Binding-site contacts:
Ligand atom N1 contacts residue TRP56 of chain 1.C at 3.5 Å.
Ligand atom CAJ contacts residue HIS200 of chain 1.C at 3.4 Å.
Ligand atom N2 contacts residue GLN57 of chain 1.C at 3.4 Å (h-bond).
Ligand atom C2 contacts residue TRP56 of chain 1.C at 3.6 Å (hydrophobic).
Ligand atom C2 contacts residue GLN57 of chain 1.C at 3.9 Å.
Ligand atom N7 contacts residue TRP56 of chain 1.C at 3.5 Å.
Ligand atom N1 contacts residue TRP102 of chain 1.C at 3.9 Å.
Ligand atom O6 contacts residue GLU103 of chain 1.C at 3.6 Å.
Ligand atom C4 contacts residue TRP56 of chain 1.C at 3.6 Å (hydrophobic).
Ligand atom C4 contacts residue TRP102 of chain 1.C at 3.7 Å (hydrophobic).
Ligand atom FAH contacts residue ASP202 of chain 1.C at 3.6 Å.
Ligand atom N1 contacts residue GLU103 of chain 1.C at 2.8 Å (salt-bridge).
Ligand atom N9 contacts residue TRP56 of chain 1.C at 3.6 Å.
Ligand atom N2 contacts residue GLU103 of chain 1.C at 2.8 Å (salt-bridge).
Ligand atom N3 contacts residue TRP56 of chain 1.C at 3.6 Å.
Ligand atom CAJ contacts residue TRP166 of chain 1.C at 3.8 Å (hydrophobic).
Ligand atom O6 contacts residue TRP56 of chain 1.C at 3.8 Å.
Ligand atom CAU contacts residue TRP102 of chain 1.C at 3.5 Å (hydrophobic).
Ligand atom C2 contacts residue GLU103 of chain 1.C at 3.5 Å.
Ligand atom CAL contacts residue TRP166 of chain 1.C at 3.3 Å (hydrophobic).
Ligand atom CAV contacts residue TRP102 of chain 1.C at 3.6 Å (hydrophobic).
Ligand atom O6 contacts residue TRP102 of chain 1.C at 2.9 Å (h-bond).
Ligand atom N1 contacts residue MET101 of chain 1.C at 3.8 Å.
Ligand atom CAO contacts residue TRP56 of chain 1.C at 3.9 Å (hydrophobic).
Ligand atom C6 contacts residue TRP102 of chain 1.C at 3.4 Å (hydrophobic).
Ligand atom C6 contacts residue TRP56 of chain 1.C at 3.5 Å (hydrophobic).
Ligand atom C5 contacts residue TRP102 of chain 1.C at 3.6 Å (hydrophobic).
Ligand atom C1' contacts residue TRP56 of chain 1.C at 3.6 Å (hydrophobic).
Ligand atom CAK contacts residue TRP102 of chain 1.C at 3.4 Å (hydrophobic).
Ligand atom CAJ contacts residue TRP102 of chain 1.C at 3.7 Å (hydrophobic).
Ligand atom OP1 contacts residue ARG157 of chain 1.C at 2.6 Å (salt-bridge).
Ligand atom C8 contacts residue TRP56 of chain 1.C at 3.7 Å (hydrophobic).
Ligand atom O4' contacts residue TRP56 of chain 1.C at 3.2 Å.
Ligand atom C6 contacts residue GLU103 of chain 1.C at 3.7 Å.
Ligand atom FAH contacts residue HIS200 of chain 1.C at 3.5 Å.
Ligand atom P contacts residue ARG157 of chain 1.C at 3.8 Å.
Ligand atom CAL contacts residue TRP102 of chain 1.C at 3.8 Å (hydrophobic).
Ligand atom C5 contacts residue TRP56 of chain 1.C at 3.6 Å (hydrophobic).
Ligand atom CAI contacts residue TRP102 of chain 1.C at 3.4 Å (hydrophobic).
Ligand atom O6 contacts residue MET101 of chain 1.C at 3.2 Å.

A small-molecule ligand and the protein it binds are described below.
Small molecule (SMILES): Nc1nc2c(c(=O)[nH]1)[n+](Cc1ccc(F)cc1)cn2[C@@H]1O[C@H](COP(=O)(O)O)[C@@H](O)[C@H]1O

Sequence of chain 1.C:
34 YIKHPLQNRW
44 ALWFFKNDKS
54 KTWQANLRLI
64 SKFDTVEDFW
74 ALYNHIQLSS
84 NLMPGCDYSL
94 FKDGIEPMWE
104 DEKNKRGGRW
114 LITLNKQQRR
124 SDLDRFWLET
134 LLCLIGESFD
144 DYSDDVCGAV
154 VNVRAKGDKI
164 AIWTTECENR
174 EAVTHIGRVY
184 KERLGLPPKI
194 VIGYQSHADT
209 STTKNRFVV